Sequence of chain 1.C:
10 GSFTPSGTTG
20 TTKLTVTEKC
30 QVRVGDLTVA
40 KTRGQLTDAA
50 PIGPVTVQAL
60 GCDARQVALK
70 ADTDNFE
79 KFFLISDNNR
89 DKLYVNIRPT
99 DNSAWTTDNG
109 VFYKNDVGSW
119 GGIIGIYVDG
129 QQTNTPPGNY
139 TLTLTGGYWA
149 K

This protein binds this small molecule.
Small molecule (SMILES): O=C(O)CCC(=O)OC[C@@H](NC(=O)C(Cl)Cl)[C@H](O)c1ccc([N+](=O)[O-])cc1

Binding-site contacts:
Ligand atom CL2 contacts residue ILE121 of chain 1.C at 3.9 Å.
Ligand atom CL1 contacts residue PRO53 of chain 1.C at 4.4 Å.
Ligand atom CL2 contacts residue GLY52 of chain 1.C at 4.4 Å.
Ligand atom O2 contacts residue GLY52 of chain 1.C at 3.9 Å.
Ligand atom C1 contacts residue PRO50 of chain 1.C at 4.2 Å (hydrophobic).
Ligand atom O2 contacts residue PRO50 of chain 1.C at 4.2 Å.
Ligand atom CL2 contacts residue PRO53 of chain 1.C at 3.6 Å.
Ligand atom CL2 contacts residue GLY123 of chain 1.C at 3.7 Å.
Ligand atom CL1 contacts residue GLY123 of chain 1.C at 3.8 Å.
Ligand atom O2 contacts residue PRO53 of chain 1.C at 4.0 Å.
Ligand atom C1 contacts residue TYR125 of chain 1.C at 3.5 Å (hydrophobic).
Ligand atom CL2 contacts residue TYR125 of chain 1.C at 4.0 Å.
Ligand atom CL1 contacts residue ILE124 of chain 1.C at 3.4 Å.
Ligand atom CL2 contacts residue THR98 of chain 1.C at 3.9 Å.
Ligand atom C1 contacts residue GLY52 of chain 1.C at 4.4 Å.
Ligand atom CL1 contacts residue PRO50 of chain 1.C at 3.7 Å.
Ligand atom N2 contacts residue PRO50 of chain 1.C at 4.0 Å.
Ligand atom C1 contacts residue GLY123 of chain 1.C at 4.2 Å.
Ligand atom C2 contacts residue PRO50 of chain 1.C at 3.9 Å (hydrophobic).
Ligand atom CL1 contacts residue GLY52 of chain 1.C at 3.3 Å.
Ligand atom CL1 contacts residue TYR125 of chain 1.C at 3.7 Å.
Ligand atom CL1 contacts residue ILE51 of chain 1.C at 4.1 Å.